Sequence of chain 2.A:
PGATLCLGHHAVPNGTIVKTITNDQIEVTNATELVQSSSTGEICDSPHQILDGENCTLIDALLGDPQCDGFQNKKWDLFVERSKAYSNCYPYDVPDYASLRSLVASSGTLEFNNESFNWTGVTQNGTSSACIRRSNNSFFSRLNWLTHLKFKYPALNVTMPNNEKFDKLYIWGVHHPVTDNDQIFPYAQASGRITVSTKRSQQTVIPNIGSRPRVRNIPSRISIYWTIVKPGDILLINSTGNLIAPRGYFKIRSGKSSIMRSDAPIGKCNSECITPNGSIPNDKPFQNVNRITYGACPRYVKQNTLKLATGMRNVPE

This small molecule binds to this protein.
Small molecule (SMILES): CC(=O)N[C@H]1[C@H]([C@H](O)[C@H](O)CO)O[C@@](O)(C(=O)O)C[C@@H]1O

Binding-site contacts:
Ligand atom C11 contacts residue GLY126 of chain 2.A at 3.6 Å.
Ligand atom C6 contacts residue TRP145 of chain 2.A at 4.3 Å (hydrophobic).
Ligand atom O1A contacts residue ILE218 of chain 2.A at 3.9 Å.
Ligand atom C9 contacts residue TRP145 of chain 2.A at 3.9 Å (hydrophobic).
Ligand atom C5 contacts residue THR127 of chain 2.A at 3.6 Å.
Ligand atom O4 contacts residue THR127 of chain 2.A at 4.0 Å.
Ligand atom O9 contacts residue VAL178 of chain 2.A at 3.9 Å.
Ligand atom C8 contacts residue TYR90 of chain 2.A at 4.1 Å (hydrophobic).
Ligand atom N5 contacts residue TRP145 of chain 2.A at 4.3 Å.
Ligand atom O1B contacts residue SER128 of chain 2.A at 3.5 Å.
Ligand atom C6 contacts residue THR127 of chain 2.A at 4.0 Å.
Ligand atom O7 contacts residue ASP182 of chain 2.A at 2.6 Å (salt-bridge).
Ligand atom N5 contacts residue THR127 of chain 2.A at 2.7 Å (h-bond).
Ligand atom C8 contacts residue TRP145 of chain 2.A at 3.9 Å (hydrophobic).
Ligand atom C9 contacts residue HIS175 of chain 2.A at 3.5 Å.
Ligand atom O1B contacts residue SER129 of chain 2.A at 2.8 Å (h-bond).
Ligand atom C10 contacts residue THR127 of chain 2.A at 3.6 Å.
Ligand atom C4 contacts residue THR127 of chain 2.A at 3.5 Å.
Ligand atom O10 contacts residue PRO186 of chain 2.A at 4.0 Å.
Ligand atom O9 contacts residue HIS175 of chain 2.A at 3.4 Å.
Ligand atom C1 contacts residue SER129 of chain 2.A at 3.7 Å.
Ligand atom O1B contacts residue ASN137 of chain 2.A at 3.9 Å.
Ligand atom C11 contacts residue TRP145 of chain 2.A at 4.2 Å (hydrophobic).
Ligand atom C9 contacts residue TYR90 of chain 2.A at 3.6 Å (hydrophobic).
Ligand atom O9 contacts residue SER220 of chain 2.A at 3.5 Å (h-bond).
Ligand atom O9 contacts residue TYR90 of chain 2.A at 3.6 Å.
Ligand atom C8 contacts residue ASP182 of chain 2.A at 3.4 Å.
Ligand atom O9 contacts residue ASP182 of chain 2.A at 2.8 Å (salt-bridge).
Ligand atom O8 contacts residue TYR90 of chain 2.A at 3.3 Å (h-bond).
Ligand atom C11 contacts residue THR127 of chain 2.A at 3.6 Å.
Ligand atom C7 contacts residue ASP182 of chain 2.A at 3.7 Å.
Ligand atom C9 contacts residue ASP182 of chain 2.A at 3.3 Å.
Ligand atom C1 contacts residue SER128 of chain 2.A at 3.9 Å.
Ligand atom O8 contacts residue SER220 of chain 2.A at 4.3 Å.
Ligand atom O1A contacts residue SER128 of chain 2.A at 3.3 Å (h-bond).
Ligand atom O1A contacts residue SER129 of chain 2.A at 3.8 Å.
Ligand atom O8 contacts residue TRP145 of chain 2.A at 3.6 Å.
Ligand atom C7 contacts residue TRP145 of chain 2.A at 3.8 Å (hydrophobic).
Ligand atom O10 contacts residue PHE185 of chain 2.A at 4.3 Å.
Ligand atom C11 contacts residue THR147 of chain 2.A at 3.9 Å.